The protein below binds the small molecule below.
Small molecule (SMILES): COc1ccc2c3ccnc(Cl)c3n(CC#N)c2c1

Sequence of chain 1.D:
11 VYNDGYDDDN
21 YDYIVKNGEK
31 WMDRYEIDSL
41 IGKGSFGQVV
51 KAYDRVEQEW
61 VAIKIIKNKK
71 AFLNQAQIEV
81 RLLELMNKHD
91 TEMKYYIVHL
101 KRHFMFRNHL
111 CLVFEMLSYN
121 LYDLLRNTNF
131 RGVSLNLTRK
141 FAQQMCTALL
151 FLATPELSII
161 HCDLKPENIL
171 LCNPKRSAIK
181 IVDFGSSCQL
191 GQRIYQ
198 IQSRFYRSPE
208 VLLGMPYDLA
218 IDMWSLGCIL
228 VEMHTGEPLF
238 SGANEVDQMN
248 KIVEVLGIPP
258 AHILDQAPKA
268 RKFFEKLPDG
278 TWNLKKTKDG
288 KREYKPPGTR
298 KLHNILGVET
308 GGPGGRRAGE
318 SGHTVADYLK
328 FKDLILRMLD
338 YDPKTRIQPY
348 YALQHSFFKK

Binding-site contacts:
Ligand atom N1 contacts residue VAL182 of chain 1.D at 4.1 Å.
Ligand atom C1 contacts residue ALA62 of chain 1.D at 4.1 Å (hydrophobic).
Ligand atom N2 contacts residue VAL49 of chain 1.D at 3.0 Å.
Ligand atom C8 contacts residue ASP183 of chain 1.D at 3.9 Å.
Ligand atom C3 contacts residue VAL98 of chain 1.D at 4.0 Å (hydrophobic).
Ligand atom C2 contacts residue LEU117 of chain 1.D at 3.8 Å (hydrophobic).
Ligand atom N2 contacts residue GLY42 of chain 1.D at 3.3 Å.
Ligand atom O contacts residue LEU117 of chain 1.D at 3.0 Å (h-bond).
Ligand atom N contacts residue LYS64 of chain 1.D at 3.3 Å (salt-bridge).
Ligand atom N contacts residue VAL182 of chain 1.D at 4.1 Å.
Ligand atom C1 contacts residue LEU170 of chain 1.D at 3.6 Å (hydrophobic).
Ligand atom C8 contacts residue LYS64 of chain 1.D at 4.1 Å.
Ligand atom C11 contacts residue VAL49 of chain 1.D at 3.5 Å (hydrophobic).
Ligand atom C13 contacts residue LEU170 of chain 1.D at 3.2 Å (hydrophobic).
Ligand atom C12 contacts residue LEU170 of chain 1.D at 3.8 Å (hydrophobic).
Ligand atom C6 contacts residue VAL182 of chain 1.D at 3.9 Å (hydrophobic).
Ligand atom C2 contacts residue ALA62 of chain 1.D at 3.8 Å (hydrophobic).
Ligand atom C3 contacts residue GLU115 of chain 1.D at 3.9 Å.
Ligand atom C7 contacts residue PHE114 of chain 1.D at 3.5 Å (hydrophobic).
Ligand atom C contacts residue LEU117 of chain 1.D at 3.0 Å (hydrophobic).
Ligand atom O contacts residue LEU170 of chain 1.D at 3.9 Å.
Ligand atom C7 contacts residue ASP183 of chain 1.D at 3.5 Å.
Ligand atom C1 contacts residue LEU117 of chain 1.D at 3.8 Å (hydrophobic).
Ligand atom C8 contacts residue VAL182 of chain 1.D at 3.7 Å (hydrophobic).
Ligand atom C contacts residue MET116 of chain 1.D at 3.9 Å (hydrophobic).
Ligand atom N contacts residue GLU79 of chain 1.D at 3.9 Å.
Ligand atom C7 contacts residue GLU79 of chain 1.D at 3.8 Å.
Ligand atom C5 contacts residue VAL182 of chain 1.D at 3.8 Å (hydrophobic).
Ligand atom C contacts residue SER118 of chain 1.D at 3.5 Å.
Ligand atom CL contacts residue PHE46 of chain 1.D at 3.6 Å.
Ligand atom C contacts residue LEU170 of chain 1.D at 3.6 Å (hydrophobic).
Ligand atom N contacts residue ASP183 of chain 1.D at 3.2 Å (salt-bridge).
Ligand atom C7 contacts residue LYS64 of chain 1.D at 4.0 Å.
Ligand atom C7 contacts residue VAL182 of chain 1.D at 4.0 Å (hydrophobic).
Ligand atom O contacts residue MET116 of chain 1.D at 4.0 Å.
Ligand atom CL contacts residue ASP183 of chain 1.D at 3.5 Å.
Ligand atom C9 contacts residue VAL182 of chain 1.D at 3.7 Å (hydrophobic).
Ligand atom C2 contacts residue GLU115 of chain 1.D at 3.3 Å.
Ligand atom C3 contacts residue PHE114 of chain 1.D at 3.8 Å (hydrophobic).
Ligand atom C6 contacts residue PHE114 of chain 1.D at 3.6 Å (hydrophobic).